Binding-site contacts:
Ligand atom O3 contacts residue LYS83 of chain 1.A at 2.9 Å (salt-bridge).
Ligand atom O4 contacts residue VAL81 of chain 1.A at 3.5 Å (h-bond).
Ligand atom C3 contacts residue ASN71 of chain 1.A at 3.9 Å.
Ligand atom O2 contacts residue ARG79 of chain 1.A at 3.5 Å.
Ligand atom C3 contacts residue VAL81 of chain 1.A at 4.4 Å (hydrophobic).
Ligand atom C1 contacts residue GLY80 of chain 1.A at 3.7 Å.
Ligand atom O2 contacts residue ASP76 of chain 1.A at 2.7 Å (salt-bridge).
Ligand atom C6 contacts residue VAL81 of chain 1.A at 4.0 Å (hydrophobic).
Ligand atom C5 contacts residue GLY80 of chain 1.A at 4.3 Å.
Ligand atom C6 contacts residue TYR82 of chain 1.A at 3.7 Å (hydrophobic).
Ligand atom C4 contacts residue VAL81 of chain 1.A at 3.4 Å (hydrophobic).
Ligand atom O2 contacts residue GLY80 of chain 1.A at 2.9 Å (h-bond).
Ligand atom C4 contacts residue LYS83 of chain 1.A at 3.8 Å.
Ligand atom C3 contacts residue GLU7 of chain 1.A at 3.4 Å.
Ligand atom O3 contacts residue ASN71 of chain 1.A at 3.0 Å (h-bond).
Ligand atom O5 contacts residue VAL81 of chain 1.A at 4.2 Å.
Ligand atom C2 contacts residue ASN71 of chain 1.A at 4.0 Å.
Ligand atom C3 contacts residue LYS83 of chain 1.A at 3.8 Å.
Ligand atom O3 contacts residue VAL81 of chain 1.A at 4.2 Å.
Ligand atom O5 contacts residue GLY80 of chain 1.A at 3.3 Å.
Ligand atom O2 contacts residue CYS78 of chain 1.A at 4.1 Å.
Ligand atom C4 contacts residue GLU7 of chain 1.A at 3.7 Å.
Ligand atom C2 contacts residue LYS83 of chain 1.A at 4.1 Å.
Ligand atom O4 contacts residue GLU7 of chain 1.A at 2.7 Å (salt-bridge).
Ligand atom C4 contacts residue TYR82 of chain 1.A at 4.4 Å (hydrophobic).
Ligand atom C2 contacts residue ASP76 of chain 1.A at 3.4 Å.
Ligand atom C6 contacts residue GLY80 of chain 1.A at 3.7 Å.
Ligand atom C3 contacts residue ASP76 of chain 1.A at 4.2 Å.
Ligand atom C5 contacts residue VAL81 of chain 1.A at 4.5 Å (hydrophobic).
Ligand atom O3 contacts residue GLU7 of chain 1.A at 2.5 Å (salt-bridge).
Ligand atom O3 contacts residue ASP76 of chain 1.A at 3.8 Å.
Ligand atom C2 contacts residue GLY80 of chain 1.A at 4.0 Å.
Ligand atom O2 contacts residue VAL81 of chain 1.A at 4.3 Å.
Ligand atom O4 contacts residue TYR82 of chain 1.A at 3.7 Å.
Ligand atom O4 contacts residue LYS83 of chain 1.A at 4.3 Å.
Ligand atom O2 contacts residue ASN71 of chain 1.A at 4.3 Å.
Ligand atom O2 contacts residue LYS83 of chain 1.A at 3.4 Å (salt-bridge).

The protein below binds the small molecule below.
Small molecule (SMILES): C[C@@H]1O[C@@H](O)[C@H](O)[C@H](O)[C@H]1O

Sequence of chain 1.A:
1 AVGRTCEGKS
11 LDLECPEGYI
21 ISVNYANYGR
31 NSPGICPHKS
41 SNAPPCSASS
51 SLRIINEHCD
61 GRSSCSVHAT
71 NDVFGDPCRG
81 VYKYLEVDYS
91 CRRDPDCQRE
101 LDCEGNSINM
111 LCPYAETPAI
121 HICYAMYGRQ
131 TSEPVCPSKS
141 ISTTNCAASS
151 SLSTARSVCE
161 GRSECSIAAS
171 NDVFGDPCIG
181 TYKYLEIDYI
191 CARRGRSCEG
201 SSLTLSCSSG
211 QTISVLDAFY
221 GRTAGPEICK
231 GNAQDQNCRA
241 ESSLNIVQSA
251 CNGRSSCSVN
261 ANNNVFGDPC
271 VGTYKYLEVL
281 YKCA